Binding-site contacts:
Ligand atom C9 contacts residue THR198 of chain 1.A at 3.4 Å.
Ligand atom C10 contacts residue GLN91 of chain 1.A at 3.6 Å.
Ligand atom C19 contacts residue PHE129 of chain 1.A at 3.9 Å (hydrophobic).
Ligand atom O15 contacts residue GLN91 of chain 1.A at 3.0 Å (h-bond).
Ligand atom S13 contacts residue PHE129 of chain 1.A at 3.9 Å.
Ligand atom O6 contacts residue VAL120 of chain 1.A at 3.7 Å.
Ligand atom C7 contacts residue HIS93 of chain 1.A at 3.6 Å.
Ligand atom O5 contacts residue THR197 of chain 1.A at 3.0 Å (h-bond).
Ligand atom S1 contacts residue THR197 of chain 1.A at 3.9 Å.
Ligand atom O14 contacts residue LEU196 of chain 1.A at 4.0 Å.
Ligand atom O17 contacts residue ASN61 of chain 1.A at 3.7 Å.
Ligand atom N7 contacts residue THR197 of chain 1.A at 2.8 Å (h-bond).
Ligand atom C8 contacts residue ZN1 of chain 1.B at 3.8 Å.
Ligand atom C8 contacts residue HIS93 of chain 1.A at 3.5 Å.
Ligand atom C8 contacts residue THR198 of chain 1.A at 3.5 Å.
Ligand atom O6 contacts residue VAL141 of chain 1.A at 3.8 Å.
Ligand atom C20 contacts residue LEU196 of chain 1.A at 3.6 Å (hydrophobic).
Ligand atom N7 contacts residue ZN1 of chain 1.B at 1.9 Å.
Ligand atom C19 contacts residue LEU196 of chain 1.A at 3.4 Å (hydrophobic).
Ligand atom S1 contacts residue ZN1 of chain 1.B at 3.1 Å.
Ligand atom S13 contacts residue GLN91 of chain 1.A at 3.8 Å.
Ligand atom O17 contacts residue GLN91 of chain 1.A at 3.4 Å (h-bond).
Ligand atom N7 contacts residue HIS118 of chain 1.A at 3.1 Å (h-bond).
Ligand atom O6 contacts residue HIS93 of chain 1.A at 3.5 Å.
Ligand atom S1 contacts residue HIS93 of chain 1.A at 3.9 Å.
Ligand atom O5 contacts residue LEU196 of chain 1.A at 3.2 Å.
Ligand atom C7 contacts residue ZN1 of chain 1.B at 3.8 Å.
Ligand atom N7 contacts residue HIS93 of chain 1.A at 3.3 Å (h-bond).
Ligand atom C11 contacts residue GLN91 of chain 1.A at 3.6 Å.
Ligand atom C20 contacts residue PHE129 of chain 1.A at 3.9 Å (hydrophobic).
Ligand atom C12 contacts residue LEU196 of chain 1.A at 3.9 Å (hydrophobic).
Ligand atom O6 contacts residue HIS118 of chain 1.A at 3.8 Å.
Ligand atom N16 contacts residue PHE129 of chain 1.A at 3.5 Å.
Ligand atom O14 contacts residue LEU139 of chain 1.A at 3.9 Å.
Ligand atom O6 contacts residue ZN1 of chain 1.B at 3.4 Å.
Ligand atom O14 contacts residue PHE129 of chain 1.A at 3.4 Å.
Ligand atom O17 contacts residue ASN66 of chain 1.A at 3.1 Å (h-bond).
Ligand atom O14 contacts residue VAL120 of chain 1.A at 3.5 Å.
Ligand atom C17 contacts residue GLN91 of chain 1.A at 3.7 Å.
Ligand atom N7 contacts residue HIS95 of chain 1.A at 3.5 Å (h-bond).

A small-molecule ligand and the protein it binds are described below.
Small molecule (SMILES): CC#CCNS(=O)(=O)c1cc(S(N)(=O)=O)ccc1C(=O)O

Sequence of chain 1.A:
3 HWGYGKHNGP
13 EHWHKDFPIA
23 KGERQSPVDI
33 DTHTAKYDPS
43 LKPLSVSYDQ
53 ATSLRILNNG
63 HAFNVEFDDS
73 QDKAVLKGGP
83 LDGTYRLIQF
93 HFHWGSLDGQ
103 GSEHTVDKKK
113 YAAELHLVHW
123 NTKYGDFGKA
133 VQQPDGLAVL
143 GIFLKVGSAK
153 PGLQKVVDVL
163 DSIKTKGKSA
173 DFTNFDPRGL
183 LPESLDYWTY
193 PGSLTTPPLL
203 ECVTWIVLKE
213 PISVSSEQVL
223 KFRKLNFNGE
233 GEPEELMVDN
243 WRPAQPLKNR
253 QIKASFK